Binding-site contacts:
Ligand atom C3 contacts residue ASN328 of chain 1.A at 3.8 Å.
Ligand atom C7 contacts residue ASN328 of chain 1.A at 3.6 Å.
Ligand atom O5 contacts residue GLN577 of chain 1.A at 4.0 Å.
Ligand atom C2 contacts residue GLN577 of chain 1.A at 4.2 Å.
Ligand atom O4 contacts residue THR578 of chain 1.A at 4.3 Å.
Ligand atom O4 contacts residue GLN577 of chain 1.A at 4.4 Å.
Ligand atom C4 contacts residue ASN328 of chain 1.A at 4.3 Å.
Ligand atom C3 contacts residue GLN577 of chain 1.A at 3.8 Å.
Ligand atom O7 contacts residue GLN577 of chain 1.A at 2.9 Å (h-bond).
Ligand atom C1 contacts residue ASN328 of chain 1.A at 1.4 Å.
Ligand atom C7 contacts residue GLN577 of chain 1.A at 4.0 Å.
Ligand atom N2 contacts residue ASN328 of chain 1.A at 2.9 Å (h-bond).
Ligand atom C5 contacts residue ASN328 of chain 1.A at 3.7 Å.
Ligand atom O7 contacts residue PRO576 of chain 1.A at 3.9 Å.
Ligand atom O7 contacts residue ASN328 of chain 1.A at 3.8 Å.
Ligand atom C5 contacts residue GLN577 of chain 1.A at 3.6 Å.
Ligand atom C2 contacts residue ASN328 of chain 1.A at 2.5 Å.
Ligand atom O5 contacts residue ASN328 of chain 1.A at 2.4 Å (h-bond).
Ligand atom C1 contacts residue GLN577 of chain 1.A at 3.6 Å.
Ligand atom C4 contacts residue GLN577 of chain 1.A at 4.2 Å.
Ligand atom C6 contacts residue GLN577 of chain 1.A at 4.1 Å.

Sequence of chain 1.A:
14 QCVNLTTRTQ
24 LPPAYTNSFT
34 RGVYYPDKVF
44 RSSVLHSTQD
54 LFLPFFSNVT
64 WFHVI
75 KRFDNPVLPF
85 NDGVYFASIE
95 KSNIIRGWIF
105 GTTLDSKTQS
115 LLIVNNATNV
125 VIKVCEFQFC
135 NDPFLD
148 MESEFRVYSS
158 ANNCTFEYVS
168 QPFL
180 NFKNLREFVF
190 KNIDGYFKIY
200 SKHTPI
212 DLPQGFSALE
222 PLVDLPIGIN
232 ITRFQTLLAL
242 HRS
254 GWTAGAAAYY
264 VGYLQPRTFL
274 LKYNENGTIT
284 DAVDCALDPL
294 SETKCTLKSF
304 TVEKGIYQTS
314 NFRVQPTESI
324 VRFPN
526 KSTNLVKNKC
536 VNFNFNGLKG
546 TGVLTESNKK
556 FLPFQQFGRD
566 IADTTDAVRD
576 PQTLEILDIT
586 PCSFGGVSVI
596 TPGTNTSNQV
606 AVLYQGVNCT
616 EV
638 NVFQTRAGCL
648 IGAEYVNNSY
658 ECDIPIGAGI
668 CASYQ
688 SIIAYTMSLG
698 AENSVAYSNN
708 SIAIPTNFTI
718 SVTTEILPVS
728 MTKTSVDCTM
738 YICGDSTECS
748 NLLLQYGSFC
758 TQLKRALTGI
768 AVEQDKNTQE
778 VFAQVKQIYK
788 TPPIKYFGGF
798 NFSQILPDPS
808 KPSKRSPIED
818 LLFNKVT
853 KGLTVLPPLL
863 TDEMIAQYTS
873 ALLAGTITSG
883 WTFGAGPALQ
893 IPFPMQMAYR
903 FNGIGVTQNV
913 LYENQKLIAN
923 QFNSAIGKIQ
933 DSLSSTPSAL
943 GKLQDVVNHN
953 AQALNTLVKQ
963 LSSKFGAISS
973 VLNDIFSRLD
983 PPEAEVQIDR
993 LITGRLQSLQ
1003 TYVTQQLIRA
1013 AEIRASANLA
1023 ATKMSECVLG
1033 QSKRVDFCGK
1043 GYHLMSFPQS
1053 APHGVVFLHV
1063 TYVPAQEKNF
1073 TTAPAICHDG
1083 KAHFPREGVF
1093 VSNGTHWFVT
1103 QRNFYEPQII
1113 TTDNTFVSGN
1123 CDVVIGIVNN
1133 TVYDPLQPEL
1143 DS

The protein below binds the small molecule below.
Small molecule (SMILES): CC(=O)N[C@@H]1[C@@H](O)[C@H](O)[C@@H](CO)O[C@H]1O